Sequence of chain 1.A:
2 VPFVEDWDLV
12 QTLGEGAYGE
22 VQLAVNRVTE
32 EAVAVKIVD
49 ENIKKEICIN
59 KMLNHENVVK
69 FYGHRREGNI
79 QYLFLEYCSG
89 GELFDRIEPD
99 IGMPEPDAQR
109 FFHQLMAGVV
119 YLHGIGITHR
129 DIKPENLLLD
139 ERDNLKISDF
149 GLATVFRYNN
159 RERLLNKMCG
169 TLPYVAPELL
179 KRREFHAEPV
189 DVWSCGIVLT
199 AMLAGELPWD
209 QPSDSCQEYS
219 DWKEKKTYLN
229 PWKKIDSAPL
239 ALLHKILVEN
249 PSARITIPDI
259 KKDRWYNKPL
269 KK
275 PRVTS

This protein binds this small molecule.
Small molecule (SMILES): COc1cc(-c2ccc3c(c2)Nc2ccccc2NC3=O)ccc1C(=O)O

Binding-site contacts:
Ligand atom O1 contacts residue LYS37 of chain 1.A at 3.1 Å (salt-bridge).
Ligand atom C1 contacts residue LEU83 of chain 1.A at 3.9 Å (hydrophobic).
Ligand atom N2 contacts residue CYS86 of chain 1.A at 2.8 Å (h-bond).
Ligand atom C8 contacts residue ASP147 of chain 1.A at 3.6 Å.
Ligand atom C4 contacts residue VAL22 of chain 1.A at 3.8 Å (hydrophobic).
Ligand atom N1 contacts residue GLU90 of chain 1.A at 3.8 Å.
Ligand atom C19 contacts residue GLY89 of chain 1.A at 3.7 Å.
Ligand atom C8 contacts residue GLY17 of chain 1.A at 3.9 Å.
Ligand atom C1 contacts residue GLU54 of chain 1.A at 3.9 Å.
Ligand atom C5 contacts residue VAL22 of chain 1.A at 3.7 Å (hydrophobic).
Ligand atom O3 contacts residue GLY17 of chain 1.A at 3.8 Å.
Ligand atom C14 contacts residue LEU136 of chain 1.A at 3.7 Å (hydrophobic).
Ligand atom C8 contacts residue LYS37 of chain 1.A at 3.9 Å.
Ligand atom O2 contacts residue LYS37 of chain 1.A at 2.8 Å (salt-bridge).
Ligand atom C1 contacts residue ASP147 of chain 1.A at 3.8 Å.
Ligand atom C18 contacts residue TYR85 of chain 1.A at 3.9 Å (hydrophobic).
Ligand atom N2 contacts residue TYR85 of chain 1.A at 3.5 Å.
Ligand atom C14 contacts residue CYS86 of chain 1.A at 3.6 Å (hydrophobic).
Ligand atom N1 contacts residue LEU14 of chain 1.A at 3.7 Å.
Ligand atom O2 contacts residue ASP147 of chain 1.A at 3.7 Å.
Ligand atom C11 contacts residue LEU136 of chain 1.A at 3.8 Å (hydrophobic).
Ligand atom O4 contacts residue CYS86 of chain 1.A at 2.8 Å (h-bond).
Ligand atom O3 contacts residue ASP147 of chain 1.A at 3.4 Å (salt-bridge).
Ligand atom O4 contacts residue TYR85 of chain 1.A at 3.6 Å.
Ligand atom C18 contacts residue GLY89 of chain 1.A at 3.6 Å.
Ligand atom C13 contacts residue GLY89 of chain 1.A at 3.8 Å.
Ligand atom O1 contacts residue ASP147 of chain 1.A at 3.5 Å.
Ligand atom C17 contacts residue VAL22 of chain 1.A at 3.5 Å (hydrophobic).
Ligand atom C3 contacts residue VAL22 of chain 1.A at 3.9 Å (hydrophobic).
Ligand atom C6 contacts residue VAL22 of chain 1.A at 3.8 Å (hydrophobic).
Ligand atom C21 contacts residue LEU14 of chain 1.A at 3.7 Å (hydrophobic).
Ligand atom C16 contacts residue LEU136 of chain 1.A at 3.7 Å (hydrophobic).
Ligand atom C3 contacts residue SER146 of chain 1.A at 3.9 Å.
Ligand atom C18 contacts residue LEU14 of chain 1.A at 3.9 Å (hydrophobic).
Ligand atom C7 contacts residue VAL22 of chain 1.A at 3.9 Å (hydrophobic).
Ligand atom C1 contacts residue LYS37 of chain 1.A at 3.5 Å.
Ligand atom O4 contacts residue LEU136 of chain 1.A at 3.6 Å.
Ligand atom C18 contacts residue CYS86 of chain 1.A at 3.4 Å (hydrophobic).
Ligand atom C13 contacts residue CYS86 of chain 1.A at 3.4 Å (hydrophobic).
Ligand atom C15 contacts residue LEU136 of chain 1.A at 3.5 Å (hydrophobic).